Sequence of chain 18.F:
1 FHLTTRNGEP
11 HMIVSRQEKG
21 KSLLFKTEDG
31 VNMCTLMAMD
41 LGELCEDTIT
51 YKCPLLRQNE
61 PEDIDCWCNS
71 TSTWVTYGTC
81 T

Binding-site contacts:
Ligand atom C4 contacts residue VAL31 of chain 18.F at 3.8 Å (hydrophobic).
Ligand atom O4 contacts residue NAG1 of chain 18.DA at 3.0 Å.
Ligand atom C3 contacts residue VAL31 of chain 18.F at 3.0 Å (hydrophobic).
Ligand atom C5 contacts residue ASN69 of chain 18.F at 3.7 Å.
Ligand atom O4 contacts residue VAL31 of chain 18.F at 3.3 Å.
Ligand atom C8 contacts residue ARG57 of chain 18.F at 4.2 Å.
Ligand atom C1 contacts residue ASN69 of chain 18.F at 2.7 Å.
Ligand atom C8 contacts residue SER70 of chain 18.F at 3.7 Å.
Ligand atom C1 contacts residue VAL31 of chain 18.F at 4.3 Å (hydrophobic).
Ligand atom C6 contacts residue MET33 of chain 18.F at 3.5 Å (hydrophobic).
Ligand atom O5 contacts residue ASN69 of chain 18.F at 2.8 Å (h-bond).
Ligand atom C7 contacts residue ASN69 of chain 18.F at 3.8 Å.
Ligand atom C3 contacts residue NAG1 of chain 18.DA at 3.7 Å.
Ligand atom O1 contacts residue VAL31 of chain 18.F at 3.4 Å (h-bond).
Ligand atom O3 contacts residue NAG1 of chain 18.DA at 2.6 Å (h-bond).
Ligand atom O6 contacts residue NAG1 of chain 18.DA at 3.0 Å.
Ligand atom C4 contacts residue NAG1 of chain 18.DA at 3.2 Å.
Ligand atom O1 contacts residue SER70 of chain 18.F at 4.2 Å.
Ligand atom C8 contacts residue ASN69 of chain 18.F at 3.4 Å.
Ligand atom N2 contacts residue ASN69 of chain 18.F at 4.3 Å.
Ligand atom C2 contacts residue ASN69 of chain 18.F at 4.2 Å.
Ligand atom C5 contacts residue MET33 of chain 18.F at 3.7 Å (hydrophobic).
Ligand atom C5 contacts residue NAG1 of chain 18.DA at 4.3 Å.
Ligand atom C2 contacts residue VAL31 of chain 18.F at 4.0 Å (hydrophobic).
Ligand atom N2 contacts residue VAL31 of chain 18.F at 4.0 Å.
Ligand atom C6 contacts residue NAG1 of chain 18.DA at 4.3 Å.
Ligand atom O5 contacts residue MET33 of chain 18.F at 4.2 Å.
Ligand atom C7 contacts residue SER70 of chain 18.F at 4.4 Å.
Ligand atom O1 contacts residue ASN69 of chain 18.F at 2.1 Å (h-bond).
Ligand atom C5 contacts residue VAL31 of chain 18.F at 4.2 Å (hydrophobic).
Ligand atom O3 contacts residue VAL31 of chain 18.F at 3.6 Å.
Ligand atom C6 contacts residue ASN69 of chain 18.F at 4.4 Å.
Ligand atom O7 contacts residue ASN69 of chain 18.F at 3.8 Å.
Ligand atom O1 contacts residue MET33 of chain 18.F at 3.9 Å.
Ligand atom C6 contacts residue LEU24 of chain 18.F at 4.5 Å (hydrophobic).

The small molecule below binds the protein below.
Small molecule (SMILES): CC(=O)N[C@@H]1[C@@H](O)[C@H](O)[C@@H](CO)O[C@H]1O